Sequence of chain 2.C:
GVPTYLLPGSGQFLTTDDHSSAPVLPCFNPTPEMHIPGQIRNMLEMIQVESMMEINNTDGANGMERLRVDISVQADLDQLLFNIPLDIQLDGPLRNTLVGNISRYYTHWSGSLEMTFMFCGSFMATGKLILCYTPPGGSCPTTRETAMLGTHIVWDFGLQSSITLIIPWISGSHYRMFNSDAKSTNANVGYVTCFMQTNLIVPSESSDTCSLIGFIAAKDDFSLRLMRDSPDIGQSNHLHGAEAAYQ

A small-molecule ligand and the protein it binds are described below.
Small molecule (SMILES): CC(=O)N[C@@H]1[C@@H](O)[C@H](O[C@@H]2O[C@H](CO)[C@H](O)[C@H](O[C@]3(C(=O)O)C[C@H](O)[C@@H](NC(C)=O)[C@H]([C@H](O)[C@H](O)CO)O3)[C@H]2O)[C@@H](CO)O[C@H]1O

Sequence of chain 2.A:
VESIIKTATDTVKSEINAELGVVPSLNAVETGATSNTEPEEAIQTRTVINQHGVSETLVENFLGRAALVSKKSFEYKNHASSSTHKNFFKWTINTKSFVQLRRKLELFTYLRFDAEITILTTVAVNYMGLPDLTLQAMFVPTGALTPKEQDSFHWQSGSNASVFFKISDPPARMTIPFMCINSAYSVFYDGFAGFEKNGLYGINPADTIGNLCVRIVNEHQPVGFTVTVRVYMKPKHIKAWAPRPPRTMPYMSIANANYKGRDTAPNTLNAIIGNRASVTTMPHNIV

Binding-site contacts:
Ligand atom O4 contacts residue PRO231 of chain 2.C at 3.9 Å.
Ligand atom N5 contacts residue PRO231 of chain 2.C at 3.0 Å (h-bond).
Ligand atom C11 contacts residue PRO231 of chain 2.C at 3.5 Å (hydrophobic).
Ligand atom C1 contacts residue ASN283 of chain 2.A at 3.4 Å.
Ligand atom C1 contacts residue ARG104 of chain 2.C at 3.8 Å.
Ligand atom C4 contacts residue ASP232 of chain 2.C at 3.4 Å.
Ligand atom C10 contacts residue PRO231 of chain 2.C at 3.8 Å (hydrophobic).
Ligand atom C6 contacts residue ALA273 of chain 2.A at 3.8 Å (hydrophobic).
Ligand atom O6 contacts residue PRO274 of chain 2.A at 3.6 Å.
Ligand atom O7 contacts residue PRO274 of chain 2.A at 3.6 Å.
Ligand atom C10 contacts residue ASN275 of chain 2.A at 3.3 Å.
Ligand atom O10 contacts residue ARG270 of chain 2.A at 3.6 Å.
Ligand atom C4 contacts residue PRO231 of chain 2.C at 3.6 Å (hydrophobic).
Ligand atom C3 contacts residue ARG104 of chain 2.C at 3.8 Å.
Ligand atom O2 contacts residue GLY282 of chain 2.A at 3.8 Å.
Ligand atom N5 contacts residue ASN275 of chain 2.A at 3.4 Å (h-bond).
Ligand atom C6 contacts residue ASN283 of chain 2.A at 3.8 Å.
Ligand atom O4 contacts residue ASN275 of chain 2.A at 3.0 Å (h-bond).
Ligand atom O6 contacts residue GLY282 of chain 2.A at 3.5 Å.
Ligand atom O6 contacts residue ASN283 of chain 2.A at 3.0 Å (h-bond).
Ligand atom O10 contacts residue ASN275 of chain 2.A at 3.0 Å (h-bond).
Ligand atom C11 contacts residue ILE233 of chain 2.C at 3.6 Å (hydrophobic).
Ligand atom C4 contacts residue ASN275 of chain 2.A at 3.7 Å.
Ligand atom C6 contacts residue GLY282 of chain 2.A at 3.6 Å.
Ligand atom O4 contacts residue ASP232 of chain 2.C at 2.8 Å (salt-bridge).
Ligand atom O2 contacts residue PRO274 of chain 2.A at 3.4 Å.
Ligand atom O4 contacts residue ARG95 of chain 2.C at 3.5 Å.
Ligand atom C5 contacts residue GLY282 of chain 2.A at 3.8 Å.
Ligand atom O3 contacts residue ASP91 of chain 2.C at 3.5 Å.
Ligand atom C5 contacts residue ASN283 of chain 2.A at 3.8 Å.
Ligand atom O5 contacts residue ASN283 of chain 2.A at 3.7 Å.
Ligand atom C11 contacts residue GLY234 of chain 2.C at 3.8 Å.
Ligand atom C2 contacts residue ASP91 of chain 2.C at 3.2 Å.
Ligand atom C5 contacts residue PRO231 of chain 2.C at 3.7 Å (hydrophobic).
Ligand atom C5 contacts residue ASN275 of chain 2.A at 3.5 Å.
Ligand atom O6 contacts residue ALA273 of chain 2.A at 3.7 Å.
Ligand atom O2 contacts residue ASP91 of chain 2.C at 2.5 Å (salt-bridge).
Ligand atom O1B contacts residue ARG104 of chain 2.C at 3.0 Å (salt-bridge).
Ligand atom C11 contacts residue ASP232 of chain 2.C at 3.6 Å.
Ligand atom C5 contacts residue PRO274 of chain 2.A at 3.9 Å (hydrophobic).